This protein binds this small molecule.
Small molecule (SMILES): N[C@@H](CC(=O)O)C(=O)O

Sequence of chain 1.C:
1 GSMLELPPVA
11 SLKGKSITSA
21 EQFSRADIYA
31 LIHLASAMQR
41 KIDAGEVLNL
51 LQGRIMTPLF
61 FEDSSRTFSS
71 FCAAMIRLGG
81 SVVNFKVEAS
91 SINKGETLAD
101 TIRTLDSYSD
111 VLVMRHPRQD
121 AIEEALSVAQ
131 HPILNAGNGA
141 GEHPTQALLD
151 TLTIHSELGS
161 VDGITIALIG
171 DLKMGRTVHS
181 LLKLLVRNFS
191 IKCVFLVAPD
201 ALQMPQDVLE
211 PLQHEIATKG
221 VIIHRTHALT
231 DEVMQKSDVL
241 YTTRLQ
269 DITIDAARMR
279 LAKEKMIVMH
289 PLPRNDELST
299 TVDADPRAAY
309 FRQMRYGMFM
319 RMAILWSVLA

Sequence of chain 1.A:
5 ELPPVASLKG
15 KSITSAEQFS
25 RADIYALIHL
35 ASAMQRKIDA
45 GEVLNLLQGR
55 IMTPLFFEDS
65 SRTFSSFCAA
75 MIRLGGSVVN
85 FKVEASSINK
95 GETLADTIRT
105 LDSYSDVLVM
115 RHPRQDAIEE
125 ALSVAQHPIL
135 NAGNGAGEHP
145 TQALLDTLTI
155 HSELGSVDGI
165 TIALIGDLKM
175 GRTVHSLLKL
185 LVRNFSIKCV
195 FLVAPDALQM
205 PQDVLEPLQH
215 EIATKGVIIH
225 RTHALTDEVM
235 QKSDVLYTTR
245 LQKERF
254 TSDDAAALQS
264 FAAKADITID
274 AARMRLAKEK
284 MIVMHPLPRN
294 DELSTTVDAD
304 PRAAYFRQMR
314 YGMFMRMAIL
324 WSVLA

Binding-site contacts:
Ligand atom OD2 contacts residue LYS94 of chain 1.A at 3.4 Å (salt-bridge).
Ligand atom CG contacts residue PRO291 of chain 1.C at 4.0 Å (hydrophobic).
Ligand atom CG contacts residue GLN246 of chain 1.C at 3.4 Å.
Ligand atom CG contacts residue LEU290 of chain 1.C at 3.8 Å (hydrophobic).
Ligand atom CB contacts residue CP1 of chain 1.K at 4.4 Å.
Ligand atom OD2 contacts residue ARG244 of chain 1.C at 2.7 Å (salt-bridge).
Ligand atom OD2 contacts residue GLN246 of chain 1.C at 3.5 Å (h-bond).
Ligand atom O contacts residue ARG115 of chain 1.C at 4.5 Å.
Ligand atom O contacts residue HIS143 of chain 1.C at 3.6 Å.
Ligand atom C contacts residue THR177 of chain 1.C at 4.3 Å.
Ligand atom CG contacts residue ARG244 of chain 1.C at 3.5 Å.
Ligand atom CB contacts residue LEU290 of chain 1.C at 3.7 Å (hydrophobic).
Ligand atom OD2 contacts residue PRO291 of chain 1.C at 4.1 Å.
Ligand atom O contacts residue ARG176 of chain 1.C at 2.8 Å (salt-bridge).
Ligand atom OD1 contacts residue ARG244 of chain 1.C at 3.3 Å (salt-bridge).
Ligand atom CA contacts residue LEU290 of chain 1.C at 3.6 Å (hydrophobic).
Ligand atom OD1 contacts residue PRO291 of chain 1.C at 3.6 Å.
Ligand atom N contacts residue CP1 of chain 1.K at 2.6 Å (h-bond).
Ligand atom C contacts residue ARG176 of chain 1.C at 3.6 Å.
Ligand atom C contacts residue ARG115 of chain 1.C at 4.0 Å.
Ligand atom CB contacts residue THR177 of chain 1.C at 4.1 Å.
Ligand atom C contacts residue HIS143 of chain 1.C at 4.0 Å.
Ligand atom C contacts residue CP1 of chain 1.K at 3.6 Å.
Ligand atom N contacts residue LYS94 of chain 1.A at 4.3 Å.
Ligand atom OXT contacts residue ARG176 of chain 1.C at 2.8 Å (salt-bridge).
Ligand atom CB contacts residue GLN246 of chain 1.C at 4.3 Å.
Ligand atom OXT contacts residue ARG115 of chain 1.C at 3.4 Å (salt-bridge).
Ligand atom CA contacts residue CP1 of chain 1.K at 3.3 Å.
Ligand atom OD1 contacts residue GLN246 of chain 1.C at 3.3 Å (h-bond).
Ligand atom O contacts residue CP1 of chain 1.K at 4.3 Å.
Ligand atom N contacts residue LEU290 of chain 1.C at 2.9 Å (h-bond).
Ligand atom N contacts residue PRO291 of chain 1.C at 3.6 Å.
Ligand atom CA contacts residue THR177 of chain 1.C at 4.2 Å.
Ligand atom OXT contacts residue CP1 of chain 1.K at 3.4 Å (h-bond).
Ligand atom OXT contacts residue LYS94 of chain 1.A at 4.0 Å.
Ligand atom O contacts residue THR177 of chain 1.C at 3.7 Å.
Ligand atom OD1 contacts residue LEU290 of chain 1.C at 3.8 Å.
Ligand atom CB contacts residue PRO289 of chain 1.C at 4.2 Å (hydrophobic).